Sequence of chain 1.A:
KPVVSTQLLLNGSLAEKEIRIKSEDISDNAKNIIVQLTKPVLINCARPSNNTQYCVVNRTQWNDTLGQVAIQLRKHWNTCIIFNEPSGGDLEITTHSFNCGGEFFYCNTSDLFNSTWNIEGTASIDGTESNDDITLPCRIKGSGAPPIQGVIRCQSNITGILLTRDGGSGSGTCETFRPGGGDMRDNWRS

Binding-site contacts:
Ligand atom C4 contacts residue ASN50 of chain 1.A at 3.9 Å.
Ligand atom C1 contacts residue ASN50 of chain 1.A at 1.6 Å.
Ligand atom C1 contacts residue ASN51 of chain 1.A at 3.4 Å.
Ligand atom N2 contacts residue ASN51 of chain 1.A at 3.1 Å (h-bond).
Ligand atom O7 contacts residue ASN51 of chain 1.A at 3.2 Å (h-bond).
Ligand atom N2 contacts residue ASN50 of chain 1.A at 3.7 Å.
Ligand atom C2 contacts residue ASN51 of chain 1.A at 3.8 Å.
Ligand atom C8 contacts residue ASN51 of chain 1.A at 4.0 Å.
Ligand atom C5 contacts residue ASN50 of chain 1.A at 3.5 Å.
Ligand atom O5 contacts residue ASN51 of chain 1.A at 4.0 Å.
Ligand atom C7 contacts residue ASN51 of chain 1.A at 3.2 Å.
Ligand atom O5 contacts residue ASN50 of chain 1.A at 2.6 Å (h-bond).
Ligand atom C2 contacts residue ASN50 of chain 1.A at 2.8 Å.
Ligand atom C3 contacts residue ASN50 of chain 1.A at 4.0 Å.
Ligand atom C6 contacts residue ASN50 of chain 1.A at 3.8 Å.

This protein binds this small molecule.
Small molecule (SMILES): CC(=O)N[C@@H]1[C@@H](O)[C@H](O)[C@@H](CO)O[C@H]1O